Sequence of chain 1.A:
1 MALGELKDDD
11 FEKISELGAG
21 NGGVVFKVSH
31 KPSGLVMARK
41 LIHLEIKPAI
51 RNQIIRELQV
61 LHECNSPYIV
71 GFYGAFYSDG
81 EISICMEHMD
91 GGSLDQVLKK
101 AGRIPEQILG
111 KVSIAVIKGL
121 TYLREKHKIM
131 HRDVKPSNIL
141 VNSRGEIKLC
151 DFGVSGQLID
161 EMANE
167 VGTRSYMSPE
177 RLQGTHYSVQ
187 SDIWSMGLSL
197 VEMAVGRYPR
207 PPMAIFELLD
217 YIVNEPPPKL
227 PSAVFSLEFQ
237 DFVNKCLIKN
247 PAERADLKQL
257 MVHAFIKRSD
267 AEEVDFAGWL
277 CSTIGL

The protein below binds the small molecule below.
Small molecule (SMILES): O=C(c1ccc(F)c(F)c1Nc1ccc(I)cc1F)N1CC(O)C1

Binding-site contacts:
Ligand atom C19 contacts residue ASP133 of chain 1.A at 3.5 Å.
Ligand atom C2 contacts residue ASP151 of chain 1.A at 3.8 Å.
Ligand atom N17 contacts residue ASP151 of chain 1.A at 3.8 Å.
Ligand atom F22 contacts residue GLY153 of chain 1.A at 3.6 Å.
Ligand atom O16 contacts residue LYS40 of chain 1.A at 2.5 Å (salt-bridge).
Ligand atom F24 contacts residue LYS40 of chain 1.A at 3.8 Å.
Ligand atom C5 contacts residue ASP151 of chain 1.A at 3.6 Å.
Ligand atom C18 contacts residue ASP151 of chain 1.A at 3.7 Å.
Ligand atom C2 contacts residue LEU61 of chain 1.A at 3.9 Å (hydrophobic).
Ligand atom C7 contacts residue LEU61 of chain 1.A at 3.6 Å (hydrophobic).
Ligand atom C15 contacts residue LYS40 of chain 1.A at 3.5 Å.
Ligand atom F23 contacts residue LEU58 of chain 1.A at 3.7 Å.
Ligand atom F24 contacts residue ILE84 of chain 1.A at 3.5 Å.
Ligand atom C7 contacts residue PHE152 of chain 1.A at 3.8 Å (hydrophobic).
Ligand atom C9 contacts residue PHE152 of chain 1.A at 3.8 Å (hydrophobic).
Ligand atom C3 contacts residue MET86 of chain 1.A at 3.6 Å (hydrophobic).
Ligand atom F22 contacts residue SER155 of chain 1.A at 3.2 Å.
Ligand atom F22 contacts residue VAL154 of chain 1.A at 3.1 Å.
Ligand atom N8 contacts residue ILE84 of chain 1.A at 3.5 Å.
Ligand atom I1 contacts residue VAL70 of chain 1.A at 3.8 Å.
Ligand atom C6 contacts residue PHE152 of chain 1.A at 3.4 Å (hydrophobic).
Ligand atom F23 contacts residue VAL154 of chain 1.A at 3.2 Å.
Ligand atom C4 contacts residue ASP151 of chain 1.A at 3.6 Å.
Ligand atom C6 contacts residue ASP151 of chain 1.A at 3.5 Å.
Ligand atom C20 contacts residue ASP151 of chain 1.A at 3.8 Å.
Ligand atom O21 contacts residue ASP133 of chain 1.A at 2.5 Å (salt-bridge).
Ligand atom C10 contacts residue LEU158 of chain 1.A at 3.8 Å (hydrophobic).
Ligand atom C11 contacts residue PHE152 of chain 1.A at 3.3 Å (hydrophobic).
Ligand atom C12 contacts residue PHE152 of chain 1.A at 3.8 Å (hydrophobic).
Ligand atom C3 contacts residue ILE84 of chain 1.A at 3.8 Å (hydrophobic).
Ligand atom C18 contacts residue LYS40 of chain 1.A at 3.7 Å.
Ligand atom F24 contacts residue ASP151 of chain 1.A at 3.6 Å.
Ligand atom C12 contacts residue LEU158 of chain 1.A at 3.8 Å (hydrophobic).
Ligand atom O21 contacts residue ASN138 of chain 1.A at 3.2 Å (h-bond).
Ligand atom C7 contacts residue ASP151 of chain 1.A at 3.6 Å.
Ligand atom C11 contacts residue LEU158 of chain 1.A at 3.6 Å (hydrophobic).
Ligand atom F23 contacts residue PHE152 of chain 1.A at 3.5 Å.
Ligand atom C10 contacts residue PHE152 of chain 1.A at 3.2 Å (hydrophobic).
Ligand atom C4 contacts residue ILE84 of chain 1.A at 3.7 Å (hydrophobic).
Ligand atom F22 contacts residue PHE152 of chain 1.A at 3.6 Å.